The small molecule below binds the protein below.
Small molecule (SMILES): CC(=O)N[C@H]1[C@H](O[C@H]2[C@H](O)[C@@H](NC(C)=O)CO[C@@H]2CO)O[C@H](CO)[C@@H](O)[C@@H]1O

Binding-site contacts:
Ligand atom C2 contacts residue ASN23 of chain 1.D at 2.5 Å.
Ligand atom C1 contacts residue ASN23 of chain 1.D at 1.4 Å.
Ligand atom O6 contacts residue ASN23 of chain 1.D at 4.4 Å.
Ligand atom C5 contacts residue ASN23 of chain 1.D at 3.6 Å.
Ligand atom C8 contacts residue ASN23 of chain 1.D at 4.0 Å.
Ligand atom O6 contacts residue GLN26 of chain 1.D at 2.7 Å (h-bond).
Ligand atom O5 contacts residue SER25 of chain 1.D at 4.4 Å.
Ligand atom C4 contacts residue ASN23 of chain 1.D at 4.2 Å.
Ligand atom C6 contacts residue GLN26 of chain 1.D at 4.0 Å.
Ligand atom N2 contacts residue ASN23 of chain 1.D at 3.0 Å (h-bond).
Ligand atom O6 contacts residue SER25 of chain 1.D at 4.3 Å.
Ligand atom C7 contacts residue ASN23 of chain 1.D at 3.8 Å.
Ligand atom O5 contacts residue GLN26 of chain 1.D at 3.8 Å.
Ligand atom O5 contacts residue ASN23 of chain 1.D at 2.3 Å (h-bond).
Ligand atom C3 contacts residue ASN23 of chain 1.D at 3.8 Å.

Sequence of chain 1.D:
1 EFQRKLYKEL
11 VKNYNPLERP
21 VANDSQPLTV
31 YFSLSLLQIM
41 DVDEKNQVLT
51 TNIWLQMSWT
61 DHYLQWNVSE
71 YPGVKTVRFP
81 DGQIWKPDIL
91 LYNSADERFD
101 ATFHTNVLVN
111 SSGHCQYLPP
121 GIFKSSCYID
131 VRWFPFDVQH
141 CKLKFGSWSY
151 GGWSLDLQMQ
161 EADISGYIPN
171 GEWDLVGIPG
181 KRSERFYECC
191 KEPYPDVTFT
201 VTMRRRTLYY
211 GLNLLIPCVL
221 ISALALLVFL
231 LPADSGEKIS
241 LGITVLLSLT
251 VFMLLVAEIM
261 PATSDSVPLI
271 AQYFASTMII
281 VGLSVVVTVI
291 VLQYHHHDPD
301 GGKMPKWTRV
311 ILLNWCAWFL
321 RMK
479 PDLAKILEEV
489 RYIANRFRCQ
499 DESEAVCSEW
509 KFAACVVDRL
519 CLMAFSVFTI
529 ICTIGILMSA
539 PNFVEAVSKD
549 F